Binding-site contacts:
Ligand atom NE2 contacts residue ARG36 of chain 19.D at 3.9 Å.
Ligand atom N contacts residue ASP243 of chain 19.D at 3.2 Å (salt-bridge).
Ligand atom CA contacts residue ASP243 of chain 19.D at 4.3 Å.
Ligand atom CD1 contacts residue ARG35 of chain 19.D at 4.5 Å.
Ligand atom C contacts residue ARG36 of chain 19.D at 3.2 Å.
Ligand atom CB contacts residue LEU40 of chain 19.D at 4.1 Å (hydrophobic).
Ligand atom CA contacts residue PRO43 of chain 19.D at 4.4 Å (hydrophobic).
Ligand atom O contacts residue ARG35 of chain 19.D at 3.4 Å (salt-bridge).
Ligand atom CD1 contacts residue ARG29 of chain 19.D at 4.4 Å.
Ligand atom CB contacts residue ARG35 of chain 19.D at 3.5 Å.
Ligand atom OG contacts residue ARG29 of chain 19.D at 4.3 Å.
Ligand atom O contacts residue ARG35 of chain 19.D at 3.1 Å (salt-bridge).
Ligand atom CB contacts residue ARG35 of chain 19.D at 4.1 Å.
Ligand atom O contacts residue ARG29 of chain 19.D at 3.8 Å.
Ligand atom CA contacts residue ARG35 of chain 19.D at 3.9 Å.
Ligand atom OG contacts residue ILE25 of chain 19.D at 4.0 Å.
Ligand atom CA contacts residue ASP243 of chain 19.D at 3.3 Å.
Ligand atom N contacts residue ARG35 of chain 19.D at 4.1 Å.
Ligand atom CB contacts residue ARG29 of chain 19.D at 4.1 Å.
Ligand atom CA contacts residue ARG29 of chain 19.D at 4.0 Å.
Ligand atom C contacts residue ASP243 of chain 19.D at 3.9 Å.
Ligand atom C contacts residue ARG35 of chain 19.D at 4.4 Å.
Ligand atom CG2 contacts residue PRO43 of chain 19.D at 3.9 Å (hydrophobic).
Ligand atom CD1 contacts residue LEU32 of chain 19.D at 3.8 Å (hydrophobic).
Ligand atom OE1 contacts residue ARG36 of chain 19.D at 3.8 Å.
Ligand atom CB contacts residue PRO43 of chain 19.D at 3.8 Å (hydrophobic).
Ligand atom C contacts residue ASP243 of chain 19.D at 3.8 Å.
Ligand atom N contacts residue ASP243 of chain 19.D at 2.8 Å (salt-bridge).
Ligand atom CG2 contacts residue LEU40 of chain 19.D at 4.2 Å (hydrophobic).
Ligand atom CB contacts residue ASP243 of chain 19.D at 4.3 Å.
Ligand atom CD contacts residue ARG36 of chain 19.D at 4.1 Å.
Ligand atom CA contacts residue ASP243 of chain 19.D at 4.4 Å.
Ligand atom C contacts residue ARG35 of chain 19.D at 3.6 Å.
Ligand atom CG1 contacts residue ARG35 of chain 19.D at 4.2 Å.
Ligand atom O contacts residue ARG36 of chain 19.D at 3.6 Å (salt-bridge).
Ligand atom N contacts residue PRO43 of chain 19.D at 4.4 Å.
Ligand atom CG2 contacts residue ASP243 of chain 19.D at 3.3 Å.
Ligand atom O contacts residue ASP243 of chain 19.D at 4.1 Å.
Ligand atom CG contacts residue LEU40 of chain 19.D at 4.4 Å (hydrophobic).
Ligand atom CD1 contacts residue LEU40 of chain 19.D at 3.8 Å (hydrophobic).

This small molecule binds to this protein.
Small molecule (SMILES): CC[C@H](C)[C@H](NC(=O)[C@H](CC(C)C)NC(=O)[C@H](CO)NC(=O)CNC(=O)[C@@H](NC(=O)[C@@H](N)[C@@H](C)O)C(C)C)C(=O)N[C@H](C=O)CCC(N)=O

Sequence of chain 19.D:
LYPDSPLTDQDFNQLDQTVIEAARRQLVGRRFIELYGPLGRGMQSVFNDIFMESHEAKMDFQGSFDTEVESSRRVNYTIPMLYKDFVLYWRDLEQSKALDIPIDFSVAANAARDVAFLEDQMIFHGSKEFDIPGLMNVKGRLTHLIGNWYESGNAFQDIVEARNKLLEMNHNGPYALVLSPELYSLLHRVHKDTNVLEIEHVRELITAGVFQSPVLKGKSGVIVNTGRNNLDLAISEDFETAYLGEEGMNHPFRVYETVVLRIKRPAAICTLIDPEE